Binding-site contacts:
Ligand atom CAJ contacts residue ASN165 of chain 1.A at 3.9 Å.
Ligand atom CAB contacts residue ASN165 of chain 1.A at 3.6 Å.
Ligand atom CAJ contacts residue GLU169 of chain 1.A at 3.6 Å.
Ligand atom CAG contacts residue GLU169 of chain 1.A at 4.5 Å.
Ligand atom NAE contacts residue TYR166 of chain 1.A at 4.4 Å.
Ligand atom CAJ contacts residue TYR166 of chain 1.A at 4.0 Å (hydrophobic).
Ligand atom CAF contacts residue ASN165 of chain 1.A at 3.6 Å.
Ligand atom NAE contacts residue PRO55 of chain 1.A at 4.1 Å.
Ligand atom CAI contacts residue ASN165 of chain 1.A at 4.2 Å.
Ligand atom CAG contacts residue ASN165 of chain 1.A at 3.6 Å.
Ligand atom NAE contacts residue ASN165 of chain 1.A at 3.6 Å.
Ligand atom CAA contacts residue ASN165 of chain 1.A at 4.1 Å.
Ligand atom CAC contacts residue ASN165 of chain 1.A at 4.0 Å.
Ligand atom CAC contacts residue GLU169 of chain 1.A at 4.0 Å.
Ligand atom CAJ contacts residue PHE5 of chain 1.A at 3.3 Å (hydrophobic).
Ligand atom NAE contacts residue LEU162 of chain 1.A at 4.3 Å.

This protein binds this small molecule.
Small molecule (SMILES): Cc1cc2ccccc2[nH]1

Sequence of chain 1.A:
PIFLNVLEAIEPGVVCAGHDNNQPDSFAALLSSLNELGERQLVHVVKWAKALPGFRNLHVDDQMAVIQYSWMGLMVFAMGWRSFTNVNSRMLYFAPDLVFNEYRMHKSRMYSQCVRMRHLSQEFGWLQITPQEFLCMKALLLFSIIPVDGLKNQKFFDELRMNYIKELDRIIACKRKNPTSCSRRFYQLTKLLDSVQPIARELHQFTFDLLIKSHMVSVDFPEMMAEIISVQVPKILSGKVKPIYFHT